Sequence of chain 1.A:
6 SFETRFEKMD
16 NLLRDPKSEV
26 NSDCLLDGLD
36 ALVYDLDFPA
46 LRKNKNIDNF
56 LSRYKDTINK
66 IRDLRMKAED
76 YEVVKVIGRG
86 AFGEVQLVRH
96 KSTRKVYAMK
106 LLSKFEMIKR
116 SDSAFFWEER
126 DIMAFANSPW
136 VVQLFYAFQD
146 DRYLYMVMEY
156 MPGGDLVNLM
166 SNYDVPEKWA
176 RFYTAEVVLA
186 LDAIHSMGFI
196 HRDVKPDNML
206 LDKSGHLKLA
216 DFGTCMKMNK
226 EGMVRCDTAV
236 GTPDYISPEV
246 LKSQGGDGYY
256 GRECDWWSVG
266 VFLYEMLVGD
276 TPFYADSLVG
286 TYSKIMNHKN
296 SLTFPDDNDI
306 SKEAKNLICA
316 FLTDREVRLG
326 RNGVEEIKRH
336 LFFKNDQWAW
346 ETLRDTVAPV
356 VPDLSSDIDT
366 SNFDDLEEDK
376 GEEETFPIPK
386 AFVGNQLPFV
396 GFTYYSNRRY

The small molecule below binds the protein below.
Small molecule (SMILES): C[C@@H](N)C1CCC(C(=O)Nc2ccncc2)CC1

Binding-site contacts:
Ligand atom C36 contacts residue ALA215 of chain 1.A at 3.8 Å (hydrophobic).
Ligand atom N43 contacts residue ASP216 of chain 1.A at 2.8 Å (salt-bridge).
Ligand atom C14 contacts residue LEU205 of chain 1.A at 4.0 Å (hydrophobic).
Ligand atom C16 contacts residue ALA103 of chain 1.A at 3.7 Å (hydrophobic).
Ligand atom C14 contacts residue VAL90 of chain 1.A at 4.2 Å (hydrophobic).
Ligand atom C41 contacts residue ASN203 of chain 1.A at 3.9 Å.
Ligand atom C13 contacts residue PHE368 of chain 1.A at 3.9 Å (hydrophobic).
Ligand atom C41 contacts residue ASP216 of chain 1.A at 3.5 Å.
Ligand atom O23 contacts residue MET153 of chain 1.A at 3.5 Å.
Ligand atom C42 contacts residue ASP202 of chain 1.A at 4.1 Å.
Ligand atom C35 contacts residue ASP216 of chain 1.A at 3.9 Å.
Ligand atom C12 contacts residue PHE368 of chain 1.A at 3.6 Å (hydrophobic).
Ligand atom N11 contacts residue GLU154 of chain 1.A at 3.9 Å.
Ligand atom N11 contacts residue MET156 of chain 1.A at 3.0 Å (h-bond).
Ligand atom C33 contacts residue LYS105 of chain 1.A at 4.3 Å.
Ligand atom C15 contacts residue MET153 of chain 1.A at 4.0 Å (hydrophobic).
Ligand atom C36 contacts residue ASP216 of chain 1.A at 4.0 Å.
Ligand atom C34 contacts residue ASP216 of chain 1.A at 3.6 Å.
Ligand atom C12 contacts residue ALA103 of chain 1.A at 4.1 Å (hydrophobic).
Ligand atom N11 contacts residue ALA103 of chain 1.A at 3.5 Å.
Ligand atom C35 contacts residue ASN203 of chain 1.A at 3.4 Å.
Ligand atom C32 contacts residue VAL90 of chain 1.A at 3.6 Å (hydrophobic).
Ligand atom C34 contacts residue ASN203 of chain 1.A at 4.0 Å.
Ligand atom C12 contacts residue MET156 of chain 1.A at 3.8 Å (hydrophobic).
Ligand atom O23 contacts residue VAL90 of chain 1.A at 4.1 Å.
Ligand atom C35 contacts residue ASP202 of chain 1.A at 3.7 Å.
Ligand atom C12 contacts residue TYR155 of chain 1.A at 3.9 Å (hydrophobic).
Ligand atom N21 contacts residue VAL90 of chain 1.A at 4.2 Å.
Ligand atom C12 contacts residue ILE82 of chain 1.A at 3.6 Å (hydrophobic).
Ligand atom C16 contacts residue MET156 of chain 1.A at 3.8 Å (hydrophobic).
Ligand atom C16 contacts residue GLU154 of chain 1.A at 3.6 Å.
Ligand atom N43 contacts residue LYS200 of chain 1.A at 4.3 Å.
Ligand atom C12 contacts residue LEU205 of chain 1.A at 4.0 Å (hydrophobic).
Ligand atom C32 contacts residue LYS105 of chain 1.A at 4.0 Å.
Ligand atom N43 contacts residue ASN203 of chain 1.A at 2.8 Å (h-bond).
Ligand atom C13 contacts residue LEU205 of chain 1.A at 3.7 Å (hydrophobic).
Ligand atom C13 contacts residue ILE82 of chain 1.A at 3.8 Å (hydrophobic).
Ligand atom N11 contacts residue TYR155 of chain 1.A at 3.8 Å.
Ligand atom C22 contacts residue VAL90 of chain 1.A at 4.1 Å (hydrophobic).
Ligand atom C36 contacts residue ASP202 of chain 1.A at 4.3 Å.